Binding-site contacts:
Ligand atom C2' contacts residue DC1 of chain 3.G at 1.4 Å.
Ligand atom OP2 contacts residue DC1 of chain 3.G at 1.1 Å.
Ligand atom P contacts residue PHE277 of chain 3.A at 3.7 Å.
Ligand atom P contacts residue DC1 of chain 3.G at 0.8 Å.
Ligand atom C5' contacts residue PHE277 of chain 3.A at 3.8 Å (hydrophobic).
Ligand atom C1' contacts residue DC1 of chain 3.G at 1.4 Å.
Ligand atom O4' contacts residue DC1 of chain 3.G at 0.4 Å (h-bond).
Ligand atom C3' contacts residue DC1 of chain 3.G at 1.0 Å.
Ligand atom O3' contacts residue DC1 of chain 3.G at 1.5 Å (h-bond).
Ligand atom C4' contacts residue DC1 of chain 3.G at 1.2 Å.
Ligand atom OP1 contacts residue DC1 of chain 3.G at 0.3 Å (h-bond).
Ligand atom OP2 contacts residue PHE277 of chain 3.A at 3.8 Å.
Ligand atom O5' contacts residue DC1 of chain 3.G at 1.2 Å (h-bond).
Ligand atom O4' contacts residue PHE277 of chain 3.A at 4.4 Å.
Ligand atom C5' contacts residue DC1 of chain 3.G at 1.5 Å.
Ligand atom O4' contacts residue ARG10 of chain 3.A at 4.1 Å.
Ligand atom O5' contacts residue PHE277 of chain 3.A at 4.1 Å.
Ligand atom C1' contacts residue ARG10 of chain 3.A at 3.5 Å.

The protein below binds the small molecule below.
Small molecule (SMILES): Nc1ccn([C@H]2C[C@H](O)[C@@H](COP(=O)(O)O)O2)c(=O)n1

Sequence of chain 3.A:
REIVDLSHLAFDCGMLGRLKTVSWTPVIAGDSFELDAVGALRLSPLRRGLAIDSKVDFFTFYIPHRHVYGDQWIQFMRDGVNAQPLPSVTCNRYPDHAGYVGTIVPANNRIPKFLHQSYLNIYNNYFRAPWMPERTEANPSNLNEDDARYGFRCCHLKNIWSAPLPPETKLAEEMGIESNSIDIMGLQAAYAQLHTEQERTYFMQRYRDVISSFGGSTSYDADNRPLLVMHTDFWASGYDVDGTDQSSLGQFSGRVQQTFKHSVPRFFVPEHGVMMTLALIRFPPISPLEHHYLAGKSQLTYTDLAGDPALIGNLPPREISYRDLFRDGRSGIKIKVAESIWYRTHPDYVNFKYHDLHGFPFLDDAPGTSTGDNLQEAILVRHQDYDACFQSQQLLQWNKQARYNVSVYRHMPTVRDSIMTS